Sequence of chain 3.A:
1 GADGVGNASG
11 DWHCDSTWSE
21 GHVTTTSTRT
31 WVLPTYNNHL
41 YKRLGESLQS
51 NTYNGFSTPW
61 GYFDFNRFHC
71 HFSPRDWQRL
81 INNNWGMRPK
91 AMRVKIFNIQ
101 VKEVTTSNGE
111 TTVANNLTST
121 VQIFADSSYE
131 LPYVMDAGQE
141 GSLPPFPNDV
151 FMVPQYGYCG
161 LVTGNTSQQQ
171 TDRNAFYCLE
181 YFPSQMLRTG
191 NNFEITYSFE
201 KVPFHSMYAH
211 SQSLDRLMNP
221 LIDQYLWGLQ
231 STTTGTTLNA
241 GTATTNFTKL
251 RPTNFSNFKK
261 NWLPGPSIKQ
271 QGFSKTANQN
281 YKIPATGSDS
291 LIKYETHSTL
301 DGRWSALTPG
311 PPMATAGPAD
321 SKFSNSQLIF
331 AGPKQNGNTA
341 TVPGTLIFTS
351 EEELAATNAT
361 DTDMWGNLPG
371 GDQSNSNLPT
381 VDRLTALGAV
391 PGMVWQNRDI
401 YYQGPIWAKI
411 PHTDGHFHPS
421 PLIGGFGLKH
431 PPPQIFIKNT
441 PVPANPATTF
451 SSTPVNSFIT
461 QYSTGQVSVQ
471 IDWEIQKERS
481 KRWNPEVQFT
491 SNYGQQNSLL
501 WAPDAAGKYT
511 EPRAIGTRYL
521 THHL

The protein below binds the small molecule below.
Small molecule (SMILES): Nc1ncnc2c1ncn2[C@H]1C[C@H](O)[C@@H](COP(=O)(O)O)O1

Binding-site contacts:
Ligand atom C6 contacts residue PRO419 of chain 3.A at 3.2 Å (hydrophobic).
Ligand atom C4 contacts residue PRO419 of chain 3.A at 4.2 Å (hydrophobic).
Ligand atom N6 contacts residue PHE426 of chain 3.A at 3.8 Å.
Ligand atom O2P contacts residue PRO419 of chain 3.A at 4.2 Å.
Ligand atom C2 contacts residue GLY427 of chain 3.A at 3.4 Å.
Ligand atom C6 contacts residue PRO203 of chain 3.A at 4.4 Å (hydrophobic).
Ligand atom C2 contacts residue PRO419 of chain 3.A at 4.0 Å (hydrophobic).
Ligand atom O2P contacts residue HIS416 of chain 3.A at 2.8 Å (h-bond).
Ligand atom C1' contacts residue HIS418 of chain 3.A at 4.1 Å.
Ligand atom N6 contacts residue VAL202 of chain 3.A at 4.0 Å.
Ligand atom N6 contacts residue GLY427 of chain 3.A at 2.8 Å (h-bond).
Ligand atom C5 contacts residue PRO419 of chain 3.A at 3.7 Å (hydrophobic).
Ligand atom C2 contacts residue VAL202 of chain 3.A at 4.3 Å (hydrophobic).
Ligand atom N6 contacts residue SER420 of chain 3.A at 4.0 Å.
Ligand atom N3 contacts residue PRO203 of chain 3.A at 4.4 Å.
Ligand atom N1 contacts residue VAL202 of chain 3.A at 3.7 Å.
Ligand atom N7 contacts residue SER420 of chain 3.A at 3.9 Å.
Ligand atom N6 contacts residue GLY425 of chain 3.A at 4.1 Å.
Ligand atom N1 contacts residue GLY427 of chain 3.A at 2.7 Å (h-bond).
Ligand atom N1 contacts residue PRO419 of chain 3.A at 3.5 Å (h-bond).
Ligand atom C4 contacts residue PRO203 of chain 3.A at 4.2 Å (hydrophobic).
Ligand atom O1P contacts residue HIS416 of chain 3.A at 4.2 Å.
Ligand atom N7 contacts residue PRO419 of chain 3.A at 4.3 Å.
Ligand atom C6 contacts residue GLY427 of chain 3.A at 3.7 Å.
Ligand atom N9 contacts residue HIS418 of chain 3.A at 4.3 Å.
Ligand atom N9 contacts residue PRO203 of chain 3.A at 4.2 Å.
Ligand atom P contacts residue HIS416 of chain 3.A at 4.0 Å.
Ligand atom N6 contacts residue PRO419 of chain 3.A at 3.4 Å (h-bond).
Ligand atom N3 contacts residue PRO419 of chain 3.A at 4.3 Å.
Ligand atom C6 contacts residue VAL202 of chain 3.A at 3.9 Å (hydrophobic).
Ligand atom C5 contacts residue PRO203 of chain 3.A at 4.3 Å (hydrophobic).
Ligand atom O5' contacts residue PRO419 of chain 3.A at 3.9 Å.
Ligand atom N7 contacts residue HIS418 of chain 3.A at 4.4 Å.
Ligand atom O4' contacts residue PRO419 of chain 3.A at 4.3 Å.
Ligand atom O4' contacts residue HIS418 of chain 3.A at 4.1 Å.
Ligand atom C8 contacts residue PRO203 of chain 3.A at 4.4 Å (hydrophobic).
Ligand atom C6 contacts residue SER420 of chain 3.A at 4.3 Å.
Ligand atom C5 contacts residue SER420 of chain 3.A at 4.3 Å.
Ligand atom C2' contacts residue PRO203 of chain 3.A at 4.0 Å (hydrophobic).
Ligand atom C8 contacts residue HIS418 of chain 3.A at 3.7 Å.